Binding-site contacts:
Ligand atom C19 contacts residue GLU404 of chain 1.B at 3.4 Å.
Ligand atom C7 contacts residue LEU405 of chain 1.B at 4.1 Å (hydrophobic).
Ligand atom C6 contacts residue GLY406 of chain 1.B at 4.2 Å.
Ligand atom C16 contacts residue GLY406 of chain 1.B at 3.9 Å.
Ligand atom O4 contacts residue GLY406 of chain 1.B at 3.8 Å.
Ligand atom C2 contacts residue GLN374 of chain 1.B at 3.7 Å.
Ligand atom C8 contacts residue LEU405 of chain 1.B at 4.1 Å (hydrophobic).
Ligand atom C19 contacts residue GLU403 of chain 1.B at 4.2 Å.
Ligand atom C9 contacts residue GLN374 of chain 1.B at 3.4 Å.
Ligand atom C4 contacts residue GLN374 of chain 1.B at 3.2 Å.
Ligand atom C15 contacts residue GLY406 of chain 1.B at 3.5 Å.
Ligand atom C14 contacts residue GLN374 of chain 1.B at 3.5 Å.
Ligand atom C18 contacts residue GLY406 of chain 1.B at 3.5 Å.
Ligand atom C5 contacts residue GLN374 of chain 1.B at 4.0 Å.
Ligand atom O3 contacts residue LEU405 of chain 1.B at 4.0 Å.
Ligand atom C7 contacts residue GLN374 of chain 1.B at 3.6 Å.
Ligand atom O3 contacts residue GLU403 of chain 1.B at 3.5 Å (salt-bridge).
Ligand atom C11 contacts residue GLN374 of chain 1.B at 3.6 Å.
Ligand atom O1 contacts residue LYS377 of chain 1.B at 4.2 Å.
Ligand atom C17 contacts residue GLN374 of chain 1.B at 3.5 Å.
Ligand atom C7 contacts residue GLU404 of chain 1.B at 4.3 Å.
Ligand atom O3 contacts residue GLY406 of chain 1.B at 3.5 Å (h-bond).
Ligand atom C10 contacts residue GLN374 of chain 1.B at 3.4 Å.
Ligand atom C6 contacts residue LEU405 of chain 1.B at 3.7 Å (hydrophobic).
Ligand atom C15 contacts residue LEU405 of chain 1.B at 3.9 Å (hydrophobic).
Ligand atom C1 contacts residue GLN374 of chain 1.B at 4.3 Å.
Ligand atom C12 contacts residue GLU404 of chain 1.B at 4.1 Å.
Ligand atom O3 contacts residue GLU404 of chain 1.B at 3.1 Å (salt-bridge).
Ligand atom N1 contacts residue GLN374 of chain 1.B at 4.3 Å.
Ligand atom C6 contacts residue GLU404 of chain 1.B at 3.4 Å.
Ligand atom O1 contacts residue GLN374 of chain 1.B at 3.9 Å.
Ligand atom C17 contacts residue LYS377 of chain 1.B at 3.8 Å.
Ligand atom C12 contacts residue GLY406 of chain 1.B at 3.9 Å.
Ligand atom C12 contacts residue LEU405 of chain 1.B at 3.7 Å (hydrophobic).
Ligand atom O1 contacts residue THR373 of chain 1.B at 4.1 Å.
Ligand atom C1 contacts residue LEU405 of chain 1.B at 4.3 Å (hydrophobic).
Ligand atom O2 contacts residue GLN374 of chain 1.B at 3.6 Å.
Ligand atom C13 contacts residue GLY406 of chain 1.B at 4.3 Å.
Ligand atom C15 contacts residue GLU404 of chain 1.B at 4.0 Å.
Ligand atom N1 contacts residue LEU405 of chain 1.B at 4.1 Å.

Sequence of chain 1.B:
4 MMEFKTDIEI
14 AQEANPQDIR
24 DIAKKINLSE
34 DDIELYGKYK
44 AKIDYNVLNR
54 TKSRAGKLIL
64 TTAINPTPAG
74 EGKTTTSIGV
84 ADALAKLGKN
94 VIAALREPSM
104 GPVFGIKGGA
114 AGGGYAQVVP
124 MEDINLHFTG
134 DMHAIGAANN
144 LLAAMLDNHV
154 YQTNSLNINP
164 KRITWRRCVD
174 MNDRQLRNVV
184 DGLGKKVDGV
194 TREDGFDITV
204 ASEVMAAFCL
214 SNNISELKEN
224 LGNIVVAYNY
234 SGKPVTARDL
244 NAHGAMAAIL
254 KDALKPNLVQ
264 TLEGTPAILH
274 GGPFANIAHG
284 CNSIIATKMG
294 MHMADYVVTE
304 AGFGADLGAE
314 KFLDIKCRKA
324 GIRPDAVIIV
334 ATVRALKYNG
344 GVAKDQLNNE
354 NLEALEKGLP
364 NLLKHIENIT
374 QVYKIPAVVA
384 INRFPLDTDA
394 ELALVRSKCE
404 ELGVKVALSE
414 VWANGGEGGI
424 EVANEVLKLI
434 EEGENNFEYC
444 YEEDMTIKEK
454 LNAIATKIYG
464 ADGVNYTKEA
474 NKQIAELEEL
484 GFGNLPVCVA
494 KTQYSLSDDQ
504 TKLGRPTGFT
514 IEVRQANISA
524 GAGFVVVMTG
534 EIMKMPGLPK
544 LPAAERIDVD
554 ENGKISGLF

This small molecule binds to this protein.
Small molecule (SMILES): COc1ccc2cc3[n+](cc2c1OC)CCc1cc2c(cc1-3)OCO2